Sequence of chain 2.B:
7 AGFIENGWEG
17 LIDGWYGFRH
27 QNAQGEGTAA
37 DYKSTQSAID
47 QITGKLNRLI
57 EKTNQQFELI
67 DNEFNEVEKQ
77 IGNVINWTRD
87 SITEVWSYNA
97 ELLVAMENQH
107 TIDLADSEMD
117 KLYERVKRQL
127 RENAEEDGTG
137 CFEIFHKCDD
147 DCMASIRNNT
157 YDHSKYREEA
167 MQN

The small molecule below binds the protein below.
Small molecule (SMILES): CC(=O)N[C@@H]1[C@@H](O)[C@H](O)[C@@H](CO)O[C@H]1O

Binding-site contacts:
Ligand atom C7 contacts residue GLY78 of chain 2.B at 4.4 Å.
Ligand atom C2 contacts residue ASN82 of chain 2.B at 2.5 Å.
Ligand atom C7 contacts residue LYS75 of chain 2.B at 3.3 Å.
Ligand atom C8 contacts residue ASN79 of chain 2.B at 3.3 Å.
Ligand atom C1 contacts residue ASN82 of chain 2.B at 1.4 Å.
Ligand atom C3 contacts residue ASN82 of chain 2.B at 3.8 Å.
Ligand atom C8 contacts residue GLY78 of chain 2.B at 3.5 Å.
Ligand atom C7 contacts residue ASN79 of chain 2.B at 3.4 Å.
Ligand atom C7 contacts residue ASN82 of chain 2.B at 3.7 Å.
Ligand atom O7 contacts residue ASN82 of chain 2.B at 4.1 Å.
Ligand atom C4 contacts residue ASN82 of chain 2.B at 4.2 Å.
Ligand atom C7 contacts residue GLU72 of chain 2.B at 4.0 Å.
Ligand atom C8 contacts residue LYS75 of chain 2.B at 3.6 Å.
Ligand atom O3 contacts residue GLU72 of chain 2.B at 4.2 Å.
Ligand atom N2 contacts residue GLY78 of chain 2.B at 4.4 Å.
Ligand atom O7 contacts residue LYS75 of chain 2.B at 2.5 Å (salt-bridge).
Ligand atom N2 contacts residue ASN79 of chain 2.B at 4.4 Å.
Ligand atom O7 contacts residue ASN79 of chain 2.B at 3.1 Å (h-bond).
Ligand atom C8 contacts residue GLU72 of chain 2.B at 3.7 Å.
Ligand atom N2 contacts residue ASN82 of chain 2.B at 2.9 Å (h-bond).
Ligand atom O5 contacts residue ASN82 of chain 2.B at 2.3 Å (h-bond).
Ligand atom O7 contacts residue GLU72 of chain 2.B at 4.4 Å.
Ligand atom C5 contacts residue ASN82 of chain 2.B at 3.6 Å.